A small-molecule ligand and the protein it binds are described below.
Small molecule (SMILES): O=c1[nH]cnc2c1ncn2[C@@H]1O[C@H](COP(=O)(O)O)[C@@H](O)[C@H]1O

Sequence of chain 2.A:
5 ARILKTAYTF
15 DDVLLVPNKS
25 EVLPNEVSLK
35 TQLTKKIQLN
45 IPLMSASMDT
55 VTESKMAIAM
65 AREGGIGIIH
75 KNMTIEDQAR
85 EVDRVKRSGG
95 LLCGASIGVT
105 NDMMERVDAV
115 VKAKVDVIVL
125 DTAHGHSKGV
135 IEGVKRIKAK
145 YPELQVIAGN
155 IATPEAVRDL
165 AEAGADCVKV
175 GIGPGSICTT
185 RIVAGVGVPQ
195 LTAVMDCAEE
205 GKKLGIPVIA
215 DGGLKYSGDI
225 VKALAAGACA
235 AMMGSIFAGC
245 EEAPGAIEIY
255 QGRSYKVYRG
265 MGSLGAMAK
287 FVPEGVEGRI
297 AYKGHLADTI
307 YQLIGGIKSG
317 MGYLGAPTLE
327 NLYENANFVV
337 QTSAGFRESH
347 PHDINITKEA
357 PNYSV

Binding-site contacts:
Ligand atom N3 contacts residue 8N11 of chain 2.F at 3.6 Å.
Ligand atom N1 contacts residue 8N11 of chain 2.F at 3.5 Å.
Ligand atom O6 contacts residue GLY291 of chain 2.A at 3.4 Å.
Ligand atom O3' contacts residue ALA50 of chain 2.A at 3.5 Å.
Ligand atom C5 contacts residue MET265 of chain 2.A at 3.6 Å (hydrophobic).
Ligand atom C6 contacts residue GLU290 of chain 2.A at 3.7 Å.
Ligand atom N7 contacts residue ILE181 of chain 2.A at 3.7 Å.
Ligand atom C8 contacts residue MET52 of chain 2.A at 3.5 Å (hydrophobic).
Ligand atom N1 contacts residue GLU290 of chain 2.A at 2.8 Å (salt-bridge).
Ligand atom C2 contacts residue 8N11 of chain 2.F at 3.4 Å.
Ligand atom O5' contacts residue GLY179 of chain 2.A at 3.5 Å.
Ligand atom N3 contacts residue CYS182 of chain 2.A at 3.4 Å.
Ligand atom C2' contacts residue ASP215 of chain 2.A at 3.7 Å.
Ligand atom O3P contacts residue GLY217 of chain 2.A at 2.8 Å (h-bond).
Ligand atom O2P contacts residue SER239 of chain 2.A at 3.5 Å (h-bond).
Ligand atom N7 contacts residue GLY264 of chain 2.A at 3.5 Å.
Ligand atom C4 contacts residue 8N11 of chain 2.F at 3.6 Å.
Ligand atom C6 contacts residue GLY266 of chain 2.A at 3.5 Å.
Ligand atom O1P contacts residue SER239 of chain 2.A at 3.0 Å (h-bond).
Ligand atom C4' contacts residue ASP215 of chain 2.A at 3.5 Å.
Ligand atom C3' contacts residue ASP215 of chain 2.A at 3.4 Å.
Ligand atom O2' contacts residue ASN154 of chain 2.A at 3.5 Å (h-bond).
Ligand atom O6 contacts residue MET265 of chain 2.A at 3.2 Å (h-bond).
Ligand atom O1P contacts residue TYR262 of chain 2.A at 2.6 Å (h-bond).
Ligand atom O5' contacts residue GLY216 of chain 2.A at 3.5 Å.
Ligand atom O6 contacts residue GLY264 of chain 2.A at 3.2 Å.
Ligand atom O1P contacts residue SER180 of chain 2.A at 2.7 Å (h-bond).
Ligand atom O3' contacts residue ASP215 of chain 2.A at 2.5 Å (salt-bridge).
Ligand atom C5' contacts residue TYR262 of chain 2.A at 3.6 Å (hydrophobic).
Ligand atom O2' contacts residue ASP215 of chain 2.A at 2.6 Å (salt-bridge).
Ligand atom C5 contacts residue ILE181 of chain 2.A at 3.6 Å (hydrophobic).
Ligand atom O3P contacts residue GLY179 of chain 2.A at 3.5 Å.
Ligand atom O3P contacts residue SER180 of chain 2.A at 3.0 Å (h-bond).
Ligand atom N7 contacts residue MET265 of chain 2.A at 2.8 Å (h-bond).
Ligand atom O6 contacts residue GLY266 of chain 2.A at 2.7 Å (h-bond).
Ligand atom C2 contacts residue CYS182 of chain 2.A at 3.1 Å (hydrophobic).
Ligand atom O6 contacts residue GLU290 of chain 2.A at 3.6 Å.
Ligand atom O2P contacts residue GLY238 of chain 2.A at 2.8 Å (h-bond).
Ligand atom C2 contacts residue GLU290 of chain 2.A at 3.5 Å.
Ligand atom O2P contacts residue MET237 of chain 2.A at 3.6 Å.